Sequence of chain 1.B:
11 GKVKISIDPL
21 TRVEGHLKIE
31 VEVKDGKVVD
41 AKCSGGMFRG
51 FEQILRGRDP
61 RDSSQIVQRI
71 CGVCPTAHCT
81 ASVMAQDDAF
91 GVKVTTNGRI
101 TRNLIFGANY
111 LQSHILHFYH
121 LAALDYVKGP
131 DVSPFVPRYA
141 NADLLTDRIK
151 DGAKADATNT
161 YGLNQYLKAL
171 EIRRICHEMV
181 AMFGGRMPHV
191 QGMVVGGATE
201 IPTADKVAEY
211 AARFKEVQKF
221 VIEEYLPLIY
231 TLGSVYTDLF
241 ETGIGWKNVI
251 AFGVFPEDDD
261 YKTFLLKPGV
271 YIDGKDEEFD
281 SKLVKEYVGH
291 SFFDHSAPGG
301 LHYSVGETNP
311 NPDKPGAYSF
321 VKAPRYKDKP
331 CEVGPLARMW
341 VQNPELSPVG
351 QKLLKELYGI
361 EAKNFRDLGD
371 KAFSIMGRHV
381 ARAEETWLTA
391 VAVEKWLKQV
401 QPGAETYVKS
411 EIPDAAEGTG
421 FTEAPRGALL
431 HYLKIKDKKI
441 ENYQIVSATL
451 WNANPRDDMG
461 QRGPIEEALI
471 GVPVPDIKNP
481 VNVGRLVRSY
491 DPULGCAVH

This protein binds this small molecule.
Small molecule (SMILES): N#C[Fe](=C=O)C#N

Binding-site contacts:
Ligand atom C2 contacts residue NI1 of chain 1.N at 3.8 Å.
Ligand atom O3 contacts residue SER447 of chain 1.B at 4.1 Å.
Ligand atom C2 contacts residue ARG426 of chain 1.B at 3.6 Å.
Ligand atom O3 contacts residue HIS78 of chain 1.B at 3.4 Å (h-bond).
Ligand atom C2 contacts residue CYS496 of chain 1.B at 4.2 Å (hydrophobic).
Ligand atom O3 contacts residue CYS496 of chain 1.B at 3.9 Å.
Ligand atom O3 contacts residue CYS74 of chain 1.B at 4.4 Å.
Ligand atom C1 contacts residue ARG426 of chain 1.B at 3.9 Å.
Ligand atom C1 contacts residue NI1 of chain 1.N at 4.1 Å.
Ligand atom C1 contacts residue ALA448 of chain 1.B at 3.7 Å (hydrophobic).
Ligand atom N2 contacts residue ALA424 of chain 1.B at 3.2 Å.
Ligand atom N1 contacts residue CYS496 of chain 1.B at 3.4 Å.
Ligand atom O3 contacts residue ALA448 of chain 1.B at 4.0 Å.
Ligand atom N2 contacts residue ARG426 of chain 1.B at 2.9 Å (salt-bridge).
Ligand atom FE contacts residue NI1 of chain 1.N at 3.1 Å.
Ligand atom FE contacts residue HIS78 of chain 1.B at 4.1 Å.
Ligand atom C2 contacts residue ALA424 of chain 1.B at 3.3 Å (hydrophobic).
Ligand atom C1 contacts residue SEC493 of chain 1.B at 3.5 Å.
Ligand atom C1 contacts residue THR449 of chain 1.B at 3.8 Å.
Ligand atom C3 contacts residue CYS74 of chain 1.B at 3.4 Å (hydrophobic).
Ligand atom C2 contacts residue CYS74 of chain 1.B at 3.0 Å (hydrophobic).
Ligand atom N1 contacts residue ARG426 of chain 1.B at 3.7 Å.
Ligand atom FE contacts residue ALA424 of chain 1.B at 4.3 Å.
Ligand atom N1 contacts residue SEC493 of chain 1.B at 3.5 Å.
Ligand atom FE contacts residue SEC493 of chain 1.B at 4.3 Å.
Ligand atom C3 contacts residue ALA424 of chain 1.B at 3.4 Å (hydrophobic).
Ligand atom N2 contacts residue PRO425 of chain 1.B at 3.2 Å.
Ligand atom C2 contacts residue PRO425 of chain 1.B at 4.1 Å (hydrophobic).
Ligand atom N1 contacts residue ALA448 of chain 1.B at 3.3 Å.
Ligand atom O3 contacts residue LEU429 of chain 1.B at 3.7 Å.
Ligand atom C3 contacts residue ALA448 of chain 1.B at 4.2 Å (hydrophobic).
Ligand atom N1 contacts residue THR449 of chain 1.B at 2.8 Å (h-bond).
Ligand atom C3 contacts residue HIS78 of chain 1.B at 3.4 Å.
Ligand atom C1 contacts residue CYS74 of chain 1.B at 4.1 Å (hydrophobic).
Ligand atom FE contacts residue CYS74 of chain 1.B at 2.3 Å.
Ligand atom FE contacts residue CYS496 of chain 1.B at 2.3 Å.
Ligand atom O3 contacts residue ALA424 of chain 1.B at 3.2 Å.
Ligand atom C3 contacts residue CYS496 of chain 1.B at 3.1 Å (hydrophobic).
Ligand atom N2 contacts residue CYS74 of chain 1.B at 3.4 Å.
Ligand atom C1 contacts residue CYS496 of chain 1.B at 3.0 Å (hydrophobic).